This small molecule binds to this protein.
Small molecule (SMILES): CC(=O)N[C@@H]1[C@@H](O)[C@H](O)[C@@H](CO)O[C@H]1O

Sequence of chain 5.E:
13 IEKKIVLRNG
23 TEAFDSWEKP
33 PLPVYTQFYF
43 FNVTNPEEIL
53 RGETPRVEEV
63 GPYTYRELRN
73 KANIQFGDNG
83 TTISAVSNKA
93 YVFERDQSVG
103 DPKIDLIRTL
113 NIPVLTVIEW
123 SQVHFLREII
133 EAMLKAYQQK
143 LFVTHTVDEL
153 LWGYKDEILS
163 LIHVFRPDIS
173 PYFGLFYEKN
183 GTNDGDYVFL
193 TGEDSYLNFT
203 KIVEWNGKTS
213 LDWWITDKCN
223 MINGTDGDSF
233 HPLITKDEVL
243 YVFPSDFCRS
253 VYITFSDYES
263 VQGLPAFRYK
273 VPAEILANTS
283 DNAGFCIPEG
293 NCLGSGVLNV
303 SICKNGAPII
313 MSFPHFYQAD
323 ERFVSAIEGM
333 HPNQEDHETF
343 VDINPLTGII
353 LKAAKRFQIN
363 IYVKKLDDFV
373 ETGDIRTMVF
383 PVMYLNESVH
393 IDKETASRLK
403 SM

Binding-site contacts:
Ligand atom C7 contacts residue ASN21 of chain 5.E at 4.0 Å.
Ligand atom C4 contacts residue ASN21 of chain 5.E at 3.8 Å.
Ligand atom C2 contacts residue ASN21 of chain 5.E at 2.5 Å.
Ligand atom O7 contacts residue ASN21 of chain 5.E at 4.0 Å.
Ligand atom O5 contacts residue ASN21 of chain 5.E at 2.5 Å (h-bond).
Ligand atom C3 contacts residue ASN21 of chain 5.E at 3.7 Å.
Ligand atom N2 contacts residue ASN21 of chain 5.E at 3.3 Å (h-bond).
Ligand atom C1 contacts residue ASN21 of chain 5.E at 1.4 Å.
Ligand atom C5 contacts residue ASN21 of chain 5.E at 3.3 Å.
Ligand atom O6 contacts residue ASN21 of chain 5.E at 4.3 Å.
Ligand atom C6 contacts residue ASN21 of chain 5.E at 3.3 Å.